Sequence of chain 1.B:
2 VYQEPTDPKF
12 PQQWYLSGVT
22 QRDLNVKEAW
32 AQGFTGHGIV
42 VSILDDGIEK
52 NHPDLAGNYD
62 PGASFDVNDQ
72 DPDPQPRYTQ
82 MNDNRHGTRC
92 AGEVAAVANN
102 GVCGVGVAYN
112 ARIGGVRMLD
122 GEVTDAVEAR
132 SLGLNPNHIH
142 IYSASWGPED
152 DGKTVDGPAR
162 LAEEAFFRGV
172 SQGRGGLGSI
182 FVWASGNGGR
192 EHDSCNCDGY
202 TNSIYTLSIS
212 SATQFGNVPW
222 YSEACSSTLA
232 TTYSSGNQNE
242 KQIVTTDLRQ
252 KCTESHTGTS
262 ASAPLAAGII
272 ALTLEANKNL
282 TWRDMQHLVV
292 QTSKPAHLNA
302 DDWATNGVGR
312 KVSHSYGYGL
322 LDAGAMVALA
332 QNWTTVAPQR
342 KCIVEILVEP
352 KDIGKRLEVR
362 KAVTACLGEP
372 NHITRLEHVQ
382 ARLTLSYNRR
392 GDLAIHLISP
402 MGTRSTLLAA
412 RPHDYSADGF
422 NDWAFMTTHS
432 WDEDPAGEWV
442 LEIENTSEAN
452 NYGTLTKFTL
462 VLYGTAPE

Binding-site contacts:
Ligand atom C8 contacts residue ASN278 of chain 1.B at 3.8 Å.
Ligand atom O7 contacts residue ASN280 of chain 1.B at 2.7 Å (h-bond).
Ligand atom C7 contacts residue ASN278 of chain 1.B at 4.1 Å.
Ligand atom C3 contacts residue ASN280 of chain 1.B at 3.8 Å.
Ligand atom N2 contacts residue ASN280 of chain 1.B at 2.9 Å (h-bond).
Ligand atom C4 contacts residue ASN280 of chain 1.B at 4.2 Å.
Ligand atom C2 contacts residue ASN280 of chain 1.B at 2.4 Å.
Ligand atom C8 contacts residue LYS279 of chain 1.B at 4.1 Å.
Ligand atom C8 contacts residue ASN280 of chain 1.B at 4.2 Å.
Ligand atom O7 contacts residue ASN278 of chain 1.B at 3.7 Å.
Ligand atom C7 contacts residue ASN280 of chain 1.B at 3.0 Å.
Ligand atom C5 contacts residue ASN280 of chain 1.B at 3.7 Å.
Ligand atom O5 contacts residue ASN280 of chain 1.B at 2.4 Å (h-bond).
Ligand atom C1 contacts residue ASN280 of chain 1.B at 1.4 Å.

A small-molecule ligand and the protein it binds are described below.
Small molecule (SMILES): CC(=O)N[C@@H]1[C@@H](O)[C@H](O)[C@@H](CO)O[C@H]1O